Sequence of chain 8.MB:
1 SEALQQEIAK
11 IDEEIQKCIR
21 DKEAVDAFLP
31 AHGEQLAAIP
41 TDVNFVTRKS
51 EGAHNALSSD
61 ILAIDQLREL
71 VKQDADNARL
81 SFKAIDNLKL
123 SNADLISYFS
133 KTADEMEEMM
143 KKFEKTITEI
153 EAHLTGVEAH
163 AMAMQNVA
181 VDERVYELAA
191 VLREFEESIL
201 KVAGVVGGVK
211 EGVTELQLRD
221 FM

Binding-site contacts:
Ligand atom OH contacts residue ASP182 of chain 8.MB at 2.3 Å (salt-bridge).
Ligand atom CG contacts residue THR1121 of chain 8.NA at 3.3 Å.
Ligand atom CD1 contacts residue PHE1125 of chain 8.NA at 3.6 Å (hydrophobic).
Ligand atom CD2 contacts residue HIS1126 of chain 8.NA at 3.4 Å.
Ligand atom O contacts residue VAL1202 of chain 8.NA at 3.2 Å.
Ligand atom CZ contacts residue ASP182 of chain 8.MB at 3.4 Å.
Ligand atom CD2 contacts residue THR1121 of chain 8.NA at 4.0 Å.
Ligand atom OH contacts residue ASN1072 of chain 8.NA at 3.1 Å (h-bond).
Ligand atom CE1 contacts residue ASN1072 of chain 8.NA at 3.3 Å.
Ligand atom CD2 contacts residue ALA1120 of chain 8.NA at 3.5 Å (hydrophobic).
Ligand atom OH contacts residue GLN1063 of chain 8.NA at 3.7 Å.
Ligand atom CG contacts residue ASN1072 of chain 8.NA at 4.2 Å.
Ligand atom CD2 contacts residue THR1121 of chain 8.NA at 4.3 Å.
Ligand atom CE1 contacts residue THR1121 of chain 8.NA at 3.9 Å.
Ligand atom CB contacts residue THR1121 of chain 8.NA at 3.3 Å.
Ligand atom C contacts residue VAL1202 of chain 8.NA at 4.2 Å (hydrophobic).
Ligand atom CE2 contacts residue ASP182 of chain 8.MB at 4.2 Å.
Ligand atom CZ contacts residue ASN1072 of chain 8.NA at 3.5 Å.
Ligand atom CD2 contacts residue GLN1063 of chain 8.NA at 3.6 Å.
Ligand atom CG contacts residue HIS1126 of chain 8.NA at 4.3 Å.
Ligand atom CD1 contacts residue ASN1072 of chain 8.NA at 4.0 Å.
Ligand atom O contacts residue HIS1126 of chain 8.NA at 3.3 Å (h-bond).
Ligand atom C contacts residue HIS1126 of chain 8.NA at 4.0 Å.
Ligand atom SD contacts residue ASN1072 of chain 8.NA at 3.7 Å.
Ligand atom CZ contacts residue GLN1063 of chain 8.NA at 4.1 Å.
Ligand atom OH contacts residue HIS1068 of chain 8.NA at 3.8 Å.
Ligand atom CD1 contacts residue GLN1063 of chain 8.NA at 3.8 Å.
Ligand atom CD2 contacts residue LEU1129 of chain 8.NA at 4.2 Å (hydrophobic).
Ligand atom CG contacts residue GLN1063 of chain 8.NA at 4.3 Å.
Ligand atom CD2 contacts residue PHE1125 of chain 8.NA at 4.2 Å (hydrophobic).
Ligand atom CD1 contacts residue ASN1122 of chain 8.NA at 4.3 Å.
Ligand atom CD1 contacts residue THR1121 of chain 8.NA at 3.0 Å.
Ligand atom CA contacts residue HIS1126 of chain 8.NA at 4.3 Å.
Ligand atom O contacts residue THR1121 of chain 8.NA at 4.0 Å.
Ligand atom O contacts residue GLN1063 of chain 8.NA at 2.9 Å (h-bond).
Ligand atom CG2 contacts residue GLN1063 of chain 8.NA at 3.3 Å.
Ligand atom CE2 contacts residue GLN1063 of chain 8.NA at 3.3 Å.
Ligand atom CE1 contacts residue ASP182 of chain 8.MB at 4.0 Å.
Ligand atom CA contacts residue GLN1063 of chain 8.NA at 4.3 Å.
Ligand atom C contacts residue GLN1063 of chain 8.NA at 3.9 Å.

This small molecule binds to this protein.
Small molecule (SMILES): CC[C@H](C)[C@H](N)C(=O)N[C@@H](CC(C)C)C(=O)N1CCC[C@H]1C(=O)N[C@@H](CCSC)C(=O)N[C@@H](Cc1ccc(O)cc1)C(=O)N[C@@H](CCCCN)C(=O)N[C@@H](CC(C)C)C(=O)N[C@@H](CO)C(=O)N1CCC[C@H]1C=O

Sequence of chain 8.NA:
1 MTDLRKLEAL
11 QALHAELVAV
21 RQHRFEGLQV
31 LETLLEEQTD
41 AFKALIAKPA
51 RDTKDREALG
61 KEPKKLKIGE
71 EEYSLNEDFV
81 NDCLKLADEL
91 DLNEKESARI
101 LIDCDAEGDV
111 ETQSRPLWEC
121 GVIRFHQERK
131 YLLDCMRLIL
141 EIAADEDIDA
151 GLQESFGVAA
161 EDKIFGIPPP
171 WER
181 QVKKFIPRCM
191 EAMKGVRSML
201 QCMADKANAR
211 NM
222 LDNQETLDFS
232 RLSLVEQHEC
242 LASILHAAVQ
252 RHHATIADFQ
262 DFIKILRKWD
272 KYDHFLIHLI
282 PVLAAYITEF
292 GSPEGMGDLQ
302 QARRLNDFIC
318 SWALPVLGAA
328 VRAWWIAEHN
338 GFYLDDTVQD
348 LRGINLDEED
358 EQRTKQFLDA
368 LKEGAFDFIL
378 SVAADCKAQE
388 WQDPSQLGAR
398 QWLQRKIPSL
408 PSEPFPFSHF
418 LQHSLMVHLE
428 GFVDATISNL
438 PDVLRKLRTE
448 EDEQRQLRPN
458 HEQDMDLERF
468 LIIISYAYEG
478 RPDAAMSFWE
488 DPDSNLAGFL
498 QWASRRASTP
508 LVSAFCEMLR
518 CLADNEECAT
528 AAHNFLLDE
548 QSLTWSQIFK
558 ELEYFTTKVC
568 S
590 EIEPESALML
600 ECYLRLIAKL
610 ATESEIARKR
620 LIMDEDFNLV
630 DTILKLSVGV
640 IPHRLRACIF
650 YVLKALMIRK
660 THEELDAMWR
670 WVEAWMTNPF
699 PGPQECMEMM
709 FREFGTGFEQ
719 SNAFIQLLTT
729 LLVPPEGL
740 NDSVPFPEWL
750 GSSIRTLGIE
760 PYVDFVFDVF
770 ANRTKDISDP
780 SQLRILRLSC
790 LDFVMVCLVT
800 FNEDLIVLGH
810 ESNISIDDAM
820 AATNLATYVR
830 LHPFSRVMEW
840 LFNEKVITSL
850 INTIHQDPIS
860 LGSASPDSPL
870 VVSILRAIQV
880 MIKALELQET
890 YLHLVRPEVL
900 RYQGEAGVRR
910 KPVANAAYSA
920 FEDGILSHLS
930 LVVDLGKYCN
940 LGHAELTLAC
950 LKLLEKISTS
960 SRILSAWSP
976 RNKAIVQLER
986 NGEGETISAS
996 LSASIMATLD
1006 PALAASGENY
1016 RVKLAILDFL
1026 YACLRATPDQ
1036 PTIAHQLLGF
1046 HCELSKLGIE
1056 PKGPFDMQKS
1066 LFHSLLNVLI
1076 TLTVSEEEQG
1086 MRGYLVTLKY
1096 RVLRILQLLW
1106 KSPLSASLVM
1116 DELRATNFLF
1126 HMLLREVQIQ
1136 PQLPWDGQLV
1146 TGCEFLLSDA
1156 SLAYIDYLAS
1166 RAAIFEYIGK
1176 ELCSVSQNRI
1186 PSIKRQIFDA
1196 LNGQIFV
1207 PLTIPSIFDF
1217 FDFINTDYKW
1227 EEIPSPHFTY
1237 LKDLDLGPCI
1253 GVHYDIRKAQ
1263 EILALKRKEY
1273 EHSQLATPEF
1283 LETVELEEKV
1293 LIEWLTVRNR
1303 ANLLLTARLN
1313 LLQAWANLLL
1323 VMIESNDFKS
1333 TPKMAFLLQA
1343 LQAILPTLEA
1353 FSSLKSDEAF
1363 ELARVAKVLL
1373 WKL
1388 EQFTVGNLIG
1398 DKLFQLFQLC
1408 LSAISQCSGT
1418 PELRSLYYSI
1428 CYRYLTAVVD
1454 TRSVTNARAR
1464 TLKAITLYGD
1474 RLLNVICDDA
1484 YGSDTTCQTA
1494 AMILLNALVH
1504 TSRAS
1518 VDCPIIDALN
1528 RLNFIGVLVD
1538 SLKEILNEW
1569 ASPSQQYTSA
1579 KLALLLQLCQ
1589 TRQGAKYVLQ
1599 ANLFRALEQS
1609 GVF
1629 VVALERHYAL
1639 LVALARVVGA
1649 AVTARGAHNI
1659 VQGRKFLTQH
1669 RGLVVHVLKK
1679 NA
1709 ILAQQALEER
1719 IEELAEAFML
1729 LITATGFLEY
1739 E